This small molecule binds to this protein.
Small molecule (SMILES): OC[C@H]1O[C@H](O)[C@@H](O)[C@@H](O)[C@@H]1O

Binding-site contacts:
Ligand atom O4 contacts residue BMA3 of chain 3.B at 4.0 Å.
Ligand atom O3 contacts residue BMA3 of chain 3.B at 4.0 Å.
Ligand atom C3 contacts residue BMA3 of chain 3.B at 2.9 Å.
Ligand atom O5 contacts residue BMA3 of chain 3.B at 3.6 Å.
Ligand atom C3 contacts residue THR309 of chain 2.A at 4.5 Å.
Ligand atom C2 contacts residue BMA3 of chain 3.B at 3.3 Å.
Ligand atom C6 contacts residue THR309 of chain 2.A at 4.2 Å.
Ligand atom C4 contacts residue BMA3 of chain 3.B at 3.6 Å.
Ligand atom C5 contacts residue THR309 of chain 2.A at 4.3 Å.
Ligand atom C5 contacts residue BMA3 of chain 3.B at 3.3 Å.
Ligand atom C1 contacts residue BMA3 of chain 3.B at 3.2 Å.
Ligand atom C5 contacts residue PRO308 of chain 2.A at 4.2 Å (hydrophobic).
Ligand atom C4 contacts residue THR309 of chain 2.A at 4.3 Å.
Ligand atom O4 contacts residue THR309 of chain 2.A at 3.6 Å.
Ligand atom C6 contacts residue PRO308 of chain 2.A at 3.9 Å (hydrophobic).

Sequence of chain 2.A:
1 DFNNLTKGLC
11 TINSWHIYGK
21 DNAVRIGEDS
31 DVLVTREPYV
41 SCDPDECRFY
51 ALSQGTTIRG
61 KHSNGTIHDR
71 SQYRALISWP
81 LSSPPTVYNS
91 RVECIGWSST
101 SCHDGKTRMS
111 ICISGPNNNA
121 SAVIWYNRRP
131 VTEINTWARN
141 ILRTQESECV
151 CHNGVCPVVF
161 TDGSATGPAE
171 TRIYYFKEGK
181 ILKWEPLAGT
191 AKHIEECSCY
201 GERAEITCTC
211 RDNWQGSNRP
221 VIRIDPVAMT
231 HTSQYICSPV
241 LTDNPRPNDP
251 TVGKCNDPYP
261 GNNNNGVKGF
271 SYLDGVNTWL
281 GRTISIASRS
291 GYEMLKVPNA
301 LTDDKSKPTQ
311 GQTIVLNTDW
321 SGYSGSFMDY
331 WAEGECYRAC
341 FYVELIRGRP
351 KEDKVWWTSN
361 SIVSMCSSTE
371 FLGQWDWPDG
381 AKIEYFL